Sequence of chain 1.C:
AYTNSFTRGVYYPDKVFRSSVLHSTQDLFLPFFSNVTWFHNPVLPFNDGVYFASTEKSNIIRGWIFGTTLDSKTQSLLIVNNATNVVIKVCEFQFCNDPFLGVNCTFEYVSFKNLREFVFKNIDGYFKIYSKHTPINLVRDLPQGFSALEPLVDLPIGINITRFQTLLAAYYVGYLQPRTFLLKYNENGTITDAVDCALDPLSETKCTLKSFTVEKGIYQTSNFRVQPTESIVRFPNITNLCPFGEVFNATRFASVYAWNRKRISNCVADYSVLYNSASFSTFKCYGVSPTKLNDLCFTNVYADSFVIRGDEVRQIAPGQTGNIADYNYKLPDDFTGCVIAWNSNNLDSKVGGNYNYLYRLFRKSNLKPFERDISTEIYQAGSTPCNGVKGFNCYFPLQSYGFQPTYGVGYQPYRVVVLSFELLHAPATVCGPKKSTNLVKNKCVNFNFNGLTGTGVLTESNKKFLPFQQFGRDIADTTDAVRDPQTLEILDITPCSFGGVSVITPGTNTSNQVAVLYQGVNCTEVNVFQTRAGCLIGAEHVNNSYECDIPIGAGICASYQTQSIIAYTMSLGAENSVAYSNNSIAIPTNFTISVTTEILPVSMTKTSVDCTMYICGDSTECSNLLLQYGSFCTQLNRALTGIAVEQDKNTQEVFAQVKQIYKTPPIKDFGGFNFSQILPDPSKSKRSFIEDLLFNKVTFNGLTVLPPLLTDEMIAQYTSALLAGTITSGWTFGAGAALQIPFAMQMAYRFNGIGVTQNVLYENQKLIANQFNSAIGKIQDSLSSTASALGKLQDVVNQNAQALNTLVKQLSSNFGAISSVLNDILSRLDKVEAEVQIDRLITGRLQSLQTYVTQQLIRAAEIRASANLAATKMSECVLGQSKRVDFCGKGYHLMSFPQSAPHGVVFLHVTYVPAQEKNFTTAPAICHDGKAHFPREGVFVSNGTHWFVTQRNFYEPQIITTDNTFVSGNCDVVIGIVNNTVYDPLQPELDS

The protein below binds the small molecule below.
Small molecule (SMILES): CC(=O)N[C@@H]1[C@@H](O)[C@H](O)[C@@H](CO)O[C@H]1O

Binding-site contacts:
Ligand atom N2 contacts residue ASN282 of chain 1.C at 3.0 Å (h-bond).
Ligand atom O7 contacts residue GLU281 of chain 1.C at 4.4 Å.
Ligand atom C8 contacts residue ASN280 of chain 1.C at 3.9 Å.
Ligand atom C4 contacts residue ASN282 of chain 1.C at 4.3 Å.
Ligand atom C7 contacts residue ASN282 of chain 1.C at 3.5 Å.
Ligand atom C2 contacts residue ASN282 of chain 1.C at 2.5 Å.
Ligand atom C7 contacts residue ASN280 of chain 1.C at 4.5 Å.
Ligand atom C5 contacts residue ASN282 of chain 1.C at 3.7 Å.
Ligand atom C1 contacts residue ASN282 of chain 1.C at 1.4 Å.
Ligand atom C3 contacts residue ASN282 of chain 1.C at 3.8 Å.
Ligand atom O5 contacts residue ASN282 of chain 1.C at 2.3 Å (h-bond).
Ligand atom O7 contacts residue ASN282 of chain 1.C at 3.6 Å (h-bond).